Binding-site contacts:
Ligand atom O6 contacts residue NDG1 of chain 1.E at 4.1 Å.
Ligand atom O1 contacts residue NDG1 of chain 1.E at 3.1 Å (h-bond).
Ligand atom C6 contacts residue NDG1 of chain 1.E at 3.4 Å.
Ligand atom C1 contacts residue NDG1 of chain 1.E at 3.4 Å.
Ligand atom O5 contacts residue NDG1 of chain 1.E at 2.5 Å (h-bond).
Ligand atom C5 contacts residue NDG1 of chain 1.E at 3.3 Å.
Ligand atom O3 contacts residue THR79 of chain 1.C at 3.4 Å.

A small-molecule ligand and the protein it binds are described below.
Small molecule (SMILES): CC(=O)N[C@@H]1[C@@H](O)[C@H](O)[C@@H](CO)O[C@H]1O

Sequence of chain 1.C:
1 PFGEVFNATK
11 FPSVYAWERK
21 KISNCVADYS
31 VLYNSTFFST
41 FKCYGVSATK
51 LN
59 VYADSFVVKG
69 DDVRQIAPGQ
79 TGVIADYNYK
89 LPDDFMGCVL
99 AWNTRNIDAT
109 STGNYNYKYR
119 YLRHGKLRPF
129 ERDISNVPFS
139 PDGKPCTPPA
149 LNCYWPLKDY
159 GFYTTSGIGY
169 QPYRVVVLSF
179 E